Sequence of chain 45.C:
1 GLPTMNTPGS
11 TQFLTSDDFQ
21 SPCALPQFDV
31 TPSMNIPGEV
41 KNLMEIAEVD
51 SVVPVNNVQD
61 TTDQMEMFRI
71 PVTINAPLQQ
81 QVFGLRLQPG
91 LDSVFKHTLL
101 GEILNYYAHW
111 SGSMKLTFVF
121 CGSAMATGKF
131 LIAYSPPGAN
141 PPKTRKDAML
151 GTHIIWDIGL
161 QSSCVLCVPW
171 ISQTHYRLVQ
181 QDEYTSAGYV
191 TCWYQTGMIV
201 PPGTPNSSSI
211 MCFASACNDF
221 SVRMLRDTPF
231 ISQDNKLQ

Sequence of chain 44.C:
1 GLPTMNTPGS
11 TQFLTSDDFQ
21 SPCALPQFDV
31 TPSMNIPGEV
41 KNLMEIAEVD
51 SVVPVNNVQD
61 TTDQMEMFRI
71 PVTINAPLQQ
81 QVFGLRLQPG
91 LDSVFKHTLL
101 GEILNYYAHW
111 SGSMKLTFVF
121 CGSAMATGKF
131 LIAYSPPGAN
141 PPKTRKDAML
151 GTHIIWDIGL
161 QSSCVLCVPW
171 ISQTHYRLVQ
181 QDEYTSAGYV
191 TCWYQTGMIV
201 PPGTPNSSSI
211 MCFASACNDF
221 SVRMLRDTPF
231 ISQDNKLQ

A small-molecule ligand and the protein it binds are described below.
Small molecule (SMILES): Cc1cc(CCCCCCCOc2ccc(C3=NCCO3)cc2)on1

Binding-site contacts:
Ligand atom C5B contacts residue ILE183 of chain 44.A at 3.7 Å (hydrophobic).
Ligand atom O1 contacts residue THR97 of chain 44.A at 3.4 Å (h-bond).
Ligand atom N3A contacts residue TYR146 of chain 44.A at 4.0 Å.
Ligand atom C5A contacts residue PRO168 of chain 44.A at 4.0 Å (hydrophobic).
Ligand atom C5B contacts residue TYR146 of chain 44.A at 3.4 Å (hydrophobic).
Ligand atom C1C contacts residue THR97 of chain 44.A at 3.9 Å.
Ligand atom C31 contacts residue ASN214 of chain 44.A at 3.3 Å.
Ligand atom C1B contacts residue ILE183 of chain 44.A at 4.0 Å (hydrophobic).
Ligand atom C4A contacts residue LEU14 of chain 45.C at 4.0 Å (hydrophobic).
Ligand atom O1 contacts residue W711 of chain 44.F at 3.7 Å.
Ligand atom C1C contacts residue PHE115 of chain 44.A at 3.9 Å (hydrophobic).
Ligand atom C6B contacts residue ILE183 of chain 44.A at 3.6 Å (hydrophobic).
Ligand atom C6B contacts residue TYR146 of chain 44.A at 3.8 Å (hydrophobic).
Ligand atom C4B contacts residue TYR146 of chain 44.A at 3.7 Å (hydrophobic).
Ligand atom C6C contacts residue ILE186 of chain 44.A at 3.9 Å (hydrophobic).
Ligand atom C4A contacts residue MET181 of chain 44.A at 3.6 Å (hydrophobic).
Ligand atom C2B contacts residue ILE219 of chain 44.A at 3.8 Å (hydrophobic).
Ligand atom N2 contacts residue W711 of chain 44.F at 2.9 Å.
Ligand atom N3A contacts residue ALA24 of chain 44.C at 3.8 Å.
Ligand atom C4B contacts residue ILE183 of chain 44.A at 4.0 Å (hydrophobic).
Ligand atom C2C contacts residue LEU216 of chain 44.A at 3.7 Å (hydrophobic).
Ligand atom N3A contacts residue MET181 of chain 44.A at 3.3 Å.
Ligand atom C4A contacts residue ILE170 of chain 44.A at 3.9 Å (hydrophobic).
Ligand atom C4 contacts residue TYR192 of chain 44.A at 3.5 Å (hydrophobic).
Ligand atom C5A contacts residue ILE144 of chain 44.A at 3.7 Å (hydrophobic).
Ligand atom C31 contacts residue W711 of chain 44.F at 3.0 Å.
Ligand atom C4C contacts residue MET117 of chain 44.A at 3.9 Å (hydrophobic).
Ligand atom C2A contacts residue TYR146 of chain 44.A at 3.7 Å (hydrophobic).
Ligand atom O1A contacts residue PHE121 of chain 44.A at 4.0 Å.
Ligand atom O1B contacts residue ILE95 of chain 44.A at 3.6 Å.
Ligand atom C3B contacts residue ILE219 of chain 44.A at 3.8 Å (hydrophobic).
Ligand atom C31 contacts residue LEU216 of chain 44.A at 3.4 Å (hydrophobic).
Ligand atom C3C contacts residue TYR192 of chain 44.A at 4.0 Å (hydrophobic).
Ligand atom C3C contacts residue LEU216 of chain 44.A at 3.7 Å (hydrophobic).
Ligand atom C4A contacts residue ALA24 of chain 44.C at 4.0 Å (hydrophobic).
Ligand atom C2C contacts residue THR97 of chain 44.A at 3.9 Å.
Ligand atom N2 contacts residue THR97 of chain 44.A at 3.7 Å.
Ligand atom C5A contacts residue ILE170 of chain 44.A at 3.8 Å (hydrophobic).
Ligand atom C3 contacts residue W711 of chain 44.F at 3.3 Å.
Ligand atom C2A contacts residue MET181 of chain 44.A at 3.7 Å (hydrophobic).

Sequence of chain 44.A:
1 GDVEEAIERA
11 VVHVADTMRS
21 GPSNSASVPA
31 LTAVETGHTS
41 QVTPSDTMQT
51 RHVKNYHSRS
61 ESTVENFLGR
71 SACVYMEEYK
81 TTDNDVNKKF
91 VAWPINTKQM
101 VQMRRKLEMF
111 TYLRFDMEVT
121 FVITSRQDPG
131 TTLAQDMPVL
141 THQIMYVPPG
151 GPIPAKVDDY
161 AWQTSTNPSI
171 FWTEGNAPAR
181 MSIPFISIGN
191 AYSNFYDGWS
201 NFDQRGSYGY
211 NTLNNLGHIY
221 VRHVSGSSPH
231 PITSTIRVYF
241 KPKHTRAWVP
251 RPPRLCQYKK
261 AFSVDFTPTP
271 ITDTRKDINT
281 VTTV